Sequence of chain 1.B:
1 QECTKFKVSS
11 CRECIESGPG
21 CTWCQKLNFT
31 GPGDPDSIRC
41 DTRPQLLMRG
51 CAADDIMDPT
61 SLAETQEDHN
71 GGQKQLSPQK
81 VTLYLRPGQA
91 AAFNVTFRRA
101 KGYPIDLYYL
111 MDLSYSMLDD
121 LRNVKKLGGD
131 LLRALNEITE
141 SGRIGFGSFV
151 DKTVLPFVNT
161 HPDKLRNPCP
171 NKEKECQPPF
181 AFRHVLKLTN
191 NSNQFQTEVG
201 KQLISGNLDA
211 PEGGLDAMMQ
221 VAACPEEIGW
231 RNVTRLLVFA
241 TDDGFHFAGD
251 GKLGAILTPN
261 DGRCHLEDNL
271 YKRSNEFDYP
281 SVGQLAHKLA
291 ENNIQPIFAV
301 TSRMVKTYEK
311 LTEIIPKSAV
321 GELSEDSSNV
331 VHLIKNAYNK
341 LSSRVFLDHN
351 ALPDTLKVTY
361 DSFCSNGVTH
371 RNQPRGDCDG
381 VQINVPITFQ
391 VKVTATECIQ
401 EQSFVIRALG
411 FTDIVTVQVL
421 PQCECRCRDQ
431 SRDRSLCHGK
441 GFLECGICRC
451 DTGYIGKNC

A small-molecule ligand and the protein it binds are described below.
Small molecule (SMILES): CC(=O)N[C@@H]1[C@@H](O)[C@H](O)[C@@H](CO)O[C@H]1O

Binding-site contacts:
Ligand atom C7 contacts residue ASN190 of chain 1.B at 3.2 Å.
Ligand atom C8 contacts residue SER141 of chain 1.B at 3.3 Å.
Ligand atom C3 contacts residue ASN190 of chain 1.B at 3.8 Å.
Ligand atom C2 contacts residue ASN190 of chain 1.B at 2.5 Å.
Ligand atom C7 contacts residue ARG143 of chain 1.B at 3.5 Å.
Ligand atom N2 contacts residue ASN190 of chain 1.B at 3.0 Å (h-bond).
Ligand atom C5 contacts residue ASN190 of chain 1.B at 3.7 Å.
Ligand atom O3 contacts residue ARG143 of chain 1.B at 4.3 Å.
Ligand atom O5 contacts residue ASN190 of chain 1.B at 2.4 Å (h-bond).
Ligand atom C2 contacts residue ARG143 of chain 1.B at 3.6 Å.
Ligand atom O7 contacts residue ARG143 of chain 1.B at 2.6 Å (salt-bridge).
Ligand atom N2 contacts residue ARG143 of chain 1.B at 3.9 Å.
Ligand atom C1 contacts residue ASN190 of chain 1.B at 1.4 Å.
Ligand atom O6 contacts residue ASN190 of chain 1.B at 4.4 Å.
Ligand atom C7 contacts residue SER141 of chain 1.B at 4.4 Å.
Ligand atom C4 contacts residue ASN190 of chain 1.B at 4.2 Å.
Ligand atom O7 contacts residue ASN190 of chain 1.B at 3.0 Å (h-bond).
Ligand atom C8 contacts residue ASN190 of chain 1.B at 4.4 Å.